Binding-site contacts:
Ligand atom CAV contacts residue SER405 of chain 1.A at 3.9 Å.
Ligand atom CAM contacts residue TYR378 of chain 1.A at 3.2 Å (hydrophobic).
Ligand atom CAM contacts residue TYR47 of chain 1.A at 3.5 Å (hydrophobic).
Ligand atom CAL contacts residue SER405 of chain 1.A at 4.1 Å.
Ligand atom CAQ contacts residue TYR433 of chain 1.A at 4.1 Å (hydrophobic).
Ligand atom CAX contacts residue THR432 of chain 1.A at 3.9 Å.
Ligand atom CAL contacts residue TYR378 of chain 1.A at 4.1 Å (hydrophobic).
Ligand atom CAB contacts residue VAL492 of chain 1.A at 3.7 Å (hydrophobic).
Ligand atom CAE contacts residue 3PE1 of chain 1.G at 4.2 Å.
Ligand atom OAF contacts residue THR409 of chain 1.A at 3.0 Å (h-bond).
Ligand atom CAC contacts residue VAL487 of chain 1.A at 3.8 Å (hydrophobic).
Ligand atom CAL contacts residue THR432 of chain 1.A at 3.6 Å.
Ligand atom OAH contacts residue TYR47 of chain 1.A at 3.2 Å (h-bond).
Ligand atom CAU contacts residue PHE436 of chain 1.A at 4.1 Å (hydrophobic).
Ligand atom OAH contacts residue LYS412 of chain 1.A at 3.5 Å (salt-bridge).
Ligand atom CAL contacts residue TYR47 of chain 1.A at 3.9 Å (hydrophobic).
Ligand atom CAY contacts residue SER405 of chain 1.A at 4.2 Å.
Ligand atom CBC contacts residue PHE436 of chain 1.A at 3.9 Å (hydrophobic).
Ligand atom CAX contacts residue THR409 of chain 1.A at 3.9 Å.
Ligand atom CAI contacts residue THR432 of chain 1.A at 3.7 Å.
Ligand atom OAF contacts residue THR432 of chain 1.A at 3.7 Å.
Ligand atom CAY contacts residue TYR47 of chain 1.A at 3.1 Å (hydrophobic).
Ligand atom CAP contacts residue PHE437 of chain 1.A at 4.1 Å (hydrophobic).
Ligand atom CAB contacts residue ILE495 of chain 1.A at 4.0 Å (hydrophobic).
Ligand atom CBB contacts residue 3PE1 of chain 1.G at 4.2 Å.
Ligand atom OAH contacts residue TYR378 of chain 1.A at 3.8 Å.
Ligand atom CAD contacts residue VAL402 of chain 1.A at 4.2 Å (hydrophobic).
Ligand atom OAG contacts residue SER405 of chain 1.A at 3.4 Å (h-bond).
Ligand atom CAJ contacts residue GLY491 of chain 1.A at 4.0 Å.
Ligand atom CBF contacts residue PHE436 of chain 1.A at 4.2 Å (hydrophobic).
Ligand atom OAG contacts residue TYR47 of chain 1.A at 2.3 Å (h-bond).
Ligand atom CAC contacts residue GLY491 of chain 1.A at 3.8 Å.
Ligand atom CAX contacts residue SER405 of chain 1.A at 3.8 Å.
Ligand atom CAB contacts residue GLY491 of chain 1.A at 3.5 Å.
Ligand atom CAT contacts residue PHE436 of chain 1.A at 4.0 Å (hydrophobic).
Ligand atom OAF contacts residue SER405 of chain 1.A at 2.9 Å (h-bond).
Ligand atom OAH contacts residue VAL51 of chain 1.A at 4.2 Å.
Ligand atom OAF contacts residue TYR47 of chain 1.A at 3.4 Å (h-bond).
Ligand atom CAC contacts residue 3PE1 of chain 1.G at 3.7 Å.
Ligand atom CAX contacts residue TYR47 of chain 1.A at 3.2 Å (hydrophobic).

Sequence of chain 1.A:
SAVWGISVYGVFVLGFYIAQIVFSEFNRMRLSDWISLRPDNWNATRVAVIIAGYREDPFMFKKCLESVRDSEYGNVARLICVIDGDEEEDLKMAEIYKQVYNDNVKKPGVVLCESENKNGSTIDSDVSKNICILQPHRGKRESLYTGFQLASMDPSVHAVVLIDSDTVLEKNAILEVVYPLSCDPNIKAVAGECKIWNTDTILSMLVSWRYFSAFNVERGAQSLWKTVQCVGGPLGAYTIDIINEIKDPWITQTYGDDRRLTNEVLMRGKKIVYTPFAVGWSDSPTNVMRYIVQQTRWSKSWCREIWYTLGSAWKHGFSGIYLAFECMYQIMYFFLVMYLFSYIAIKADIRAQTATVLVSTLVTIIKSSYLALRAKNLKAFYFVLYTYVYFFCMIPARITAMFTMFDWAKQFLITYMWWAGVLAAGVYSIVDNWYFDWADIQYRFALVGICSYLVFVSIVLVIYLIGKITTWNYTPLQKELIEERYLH

This protein binds this small molecule.
Small molecule (SMILES): CC(C)CCC[C@@H](C)[C@H]1CC[C@H]2[C@@H]3CC=C4C[C@@H](OC(=O)CCC(=O)O)CC[C@]4(C)[C@H]3CC[C@]12C